A protein and the small-molecule ligand that binds it are described below.
Small molecule (SMILES): O=C([O-])C(O)C(=O)[O-]

Sequence of chain 1.C:
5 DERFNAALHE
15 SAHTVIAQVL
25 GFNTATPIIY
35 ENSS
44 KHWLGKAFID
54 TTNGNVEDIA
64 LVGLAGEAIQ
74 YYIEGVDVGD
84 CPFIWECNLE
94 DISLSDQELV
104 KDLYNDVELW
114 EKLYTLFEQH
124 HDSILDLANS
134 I

Binding-site contacts:
Ligand atom C1 contacts residue LEU97 of chain 1.C at 3.8 Å (hydrophobic).
Ligand atom C3 contacts residue SER98 of chain 1.C at 3.4 Å.
Ligand atom C3 contacts residue SER96 of chain 1.C at 3.9 Å.
Ligand atom O2 contacts residue LEU97 of chain 1.C at 2.9 Å (h-bond).
Ligand atom O5 contacts residue SER96 of chain 1.C at 3.6 Å.
Ligand atom O2 contacts residue SER96 of chain 1.C at 3.5 Å.
Ligand atom O4 contacts residue SER98 of chain 1.C at 3.4 Å (h-bond).
Ligand atom O4 contacts residue SER96 of chain 1.C at 4.1 Å.
Ligand atom O3 contacts residue LEU97 of chain 1.C at 3.8 Å.
Ligand atom O5 contacts residue LEU97 of chain 1.C at 3.1 Å (h-bond).
Ligand atom C1 contacts residue SER96 of chain 1.C at 4.0 Å.
Ligand atom C2 contacts residue LEU97 of chain 1.C at 4.2 Å (hydrophobic).
Ligand atom O1 contacts residue SER96 of chain 1.C at 4.2 Å.
Ligand atom O5 contacts residue SER98 of chain 1.C at 2.6 Å (h-bond).
Ligand atom C3 contacts residue LEU97 of chain 1.C at 3.9 Å (hydrophobic).